Binding-site contacts:
Ligand atom C6 contacts residue PHE392 of chain 1.C at 3.1 Å (hydrophobic).
Ligand atom O3 contacts residue THR262 of chain 1.C at 4.2 Å.
Ligand atom C1 contacts residue NAG1 of chain 1.J at 3.5 Å.
Ligand atom O5 contacts residue GLN391 of chain 1.C at 3.8 Å.
Ligand atom O4 contacts residue THR262 of chain 1.C at 3.6 Å.
Ligand atom C1 contacts residue ASN263 of chain 1.C at 3.6 Å.
Ligand atom C1 contacts residue PHE392 of chain 1.C at 4.1 Å (hydrophobic).
Ligand atom O5 contacts residue PHE392 of chain 1.C at 3.1 Å (h-bond).
Ligand atom C5 contacts residue GLN391 of chain 1.C at 3.5 Å.
Ligand atom C6 contacts residue ASP415 of chain 1.A at 3.0 Å.
Ligand atom C6 contacts residue GLN391 of chain 1.C at 3.5 Å.
Ligand atom C3 contacts residue ASN263 of chain 1.C at 4.5 Å.
Ligand atom O4 contacts residue PHE392 of chain 1.C at 4.3 Å.
Ligand atom C2 contacts residue ASN263 of chain 1.C at 3.4 Å.
Ligand atom C5 contacts residue ASP415 of chain 1.A at 3.6 Å.
Ligand atom C4 contacts residue ASN263 of chain 1.C at 4.5 Å.
Ligand atom C4 contacts residue ASP415 of chain 1.A at 4.1 Å.
Ligand atom C4 contacts residue GLN391 of chain 1.C at 4.5 Å.
Ligand atom O5 contacts residue ASN263 of chain 1.C at 4.3 Å.
Ligand atom O5 contacts residue NAG1 of chain 1.J at 3.7 Å.
Ligand atom O4 contacts residue ASN263 of chain 1.C at 3.5 Å (h-bond).
Ligand atom C5 contacts residue PHE392 of chain 1.C at 3.8 Å (hydrophobic).
Ligand atom O2 contacts residue ASN263 of chain 1.C at 4.2 Å.

Sequence of chain 1.A:
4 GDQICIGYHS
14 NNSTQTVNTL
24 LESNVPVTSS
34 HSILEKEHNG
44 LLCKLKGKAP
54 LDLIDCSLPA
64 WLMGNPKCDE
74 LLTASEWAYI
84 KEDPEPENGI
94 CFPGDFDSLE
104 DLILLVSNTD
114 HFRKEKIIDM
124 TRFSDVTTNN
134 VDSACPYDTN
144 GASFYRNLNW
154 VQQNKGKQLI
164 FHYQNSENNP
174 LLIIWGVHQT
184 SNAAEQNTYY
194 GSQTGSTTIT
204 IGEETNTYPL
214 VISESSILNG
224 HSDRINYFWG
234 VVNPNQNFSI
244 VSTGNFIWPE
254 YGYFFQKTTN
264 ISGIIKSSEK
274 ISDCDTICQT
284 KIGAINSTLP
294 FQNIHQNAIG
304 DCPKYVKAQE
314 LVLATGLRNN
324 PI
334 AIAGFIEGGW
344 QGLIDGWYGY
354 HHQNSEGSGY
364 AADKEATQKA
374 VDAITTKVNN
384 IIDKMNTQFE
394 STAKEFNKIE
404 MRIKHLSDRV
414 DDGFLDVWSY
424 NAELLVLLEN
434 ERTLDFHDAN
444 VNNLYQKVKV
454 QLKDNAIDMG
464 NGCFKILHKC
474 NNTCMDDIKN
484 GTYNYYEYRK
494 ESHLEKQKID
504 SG

A protein and the small-molecule ligand that binds it are described below.
Small molecule (SMILES): C[C@@H]1O[C@@H](O)[C@@H](O)[C@H](O)[C@@H]1O

Sequence of chain 1.C:
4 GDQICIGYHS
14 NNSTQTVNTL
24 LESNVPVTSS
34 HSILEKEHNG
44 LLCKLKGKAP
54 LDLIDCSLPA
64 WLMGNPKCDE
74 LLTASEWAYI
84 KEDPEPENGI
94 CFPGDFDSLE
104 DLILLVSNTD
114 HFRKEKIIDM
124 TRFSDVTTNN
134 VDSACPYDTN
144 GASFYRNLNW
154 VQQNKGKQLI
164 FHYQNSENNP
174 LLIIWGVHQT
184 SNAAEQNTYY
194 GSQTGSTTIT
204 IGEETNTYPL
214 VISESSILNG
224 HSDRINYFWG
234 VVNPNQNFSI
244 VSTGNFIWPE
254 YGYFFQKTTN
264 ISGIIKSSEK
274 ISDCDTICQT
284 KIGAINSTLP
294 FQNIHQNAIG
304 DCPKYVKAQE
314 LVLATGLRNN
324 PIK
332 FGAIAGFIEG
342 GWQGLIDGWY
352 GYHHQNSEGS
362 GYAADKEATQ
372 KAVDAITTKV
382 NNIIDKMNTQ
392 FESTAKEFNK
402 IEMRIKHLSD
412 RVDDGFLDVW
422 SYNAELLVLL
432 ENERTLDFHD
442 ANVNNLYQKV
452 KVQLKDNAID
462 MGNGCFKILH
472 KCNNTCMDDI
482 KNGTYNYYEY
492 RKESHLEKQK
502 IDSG